Sequence of chain 2.A:
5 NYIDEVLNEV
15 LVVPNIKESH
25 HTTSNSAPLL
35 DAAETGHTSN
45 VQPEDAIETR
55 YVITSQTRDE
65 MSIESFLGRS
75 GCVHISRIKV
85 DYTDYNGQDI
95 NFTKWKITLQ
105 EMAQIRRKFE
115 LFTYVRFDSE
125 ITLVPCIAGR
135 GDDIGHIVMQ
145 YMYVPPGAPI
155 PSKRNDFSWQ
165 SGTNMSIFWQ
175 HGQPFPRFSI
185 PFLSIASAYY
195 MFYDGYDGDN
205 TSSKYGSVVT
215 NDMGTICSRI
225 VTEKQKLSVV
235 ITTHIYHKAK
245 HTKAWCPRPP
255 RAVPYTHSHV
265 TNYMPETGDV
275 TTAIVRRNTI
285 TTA

Binding-site contacts:
Ligand atom C8 contacts residue LEU103 of chain 2.A at 3.1 Å (hydrophobic).
Ligand atom C17 contacts residue TYR147 of chain 2.A at 4.0 Å (hydrophobic).
Ligand atom C13 contacts residue THR102 of chain 2.A at 4.3 Å.
Ligand atom N5 contacts residue MET217 of chain 2.A at 3.3 Å (h-bond).
Ligand atom C7 contacts residue LEU103 of chain 2.A at 3.2 Å (hydrophobic).
Ligand atom N5 contacts residue TYR193 of chain 2.A at 4.0 Å.
Ligand atom C14 contacts residue LEU187 of chain 2.A at 4.3 Å (hydrophobic).
Ligand atom C3 contacts residue PHE121 of chain 2.A at 4.4 Å (hydrophobic).
Ligand atom C17 contacts residue ILE220 of chain 2.A at 3.9 Å (hydrophobic).
Ligand atom C21 contacts residue ILE220 of chain 2.A at 3.5 Å (hydrophobic).
Ligand atom C10 contacts residue SER123 of chain 2.A at 4.2 Å.
Ligand atom N4 contacts residue MET217 of chain 2.A at 3.3 Å.
Ligand atom C18 contacts residue PHE182 of chain 2.A at 4.0 Å (hydrophobic).
Ligand atom C10 contacts residue HIS241 of chain 2.A at 3.6 Å.
Ligand atom O2 contacts residue TYR193 of chain 2.A at 3.4 Å.
Ligand atom C20 contacts residue ILE125 of chain 2.A at 3.4 Å (hydrophobic).
Ligand atom C1 contacts residue TYR193 of chain 2.A at 3.8 Å (hydrophobic).
Ligand atom C21 contacts residue TYR147 of chain 2.A at 2.7 Å (hydrophobic).
Ligand atom C7 contacts residue THR102 of chain 2.A at 4.2 Å.
Ligand atom C1 contacts residue TYR194 of chain 2.A at 4.2 Å (hydrophobic).
Ligand atom C1 contacts residue ASN215 of chain 2.A at 3.6 Å.
Ligand atom C17 contacts residue ILE101 of chain 2.A at 3.8 Å (hydrophobic).
Ligand atom C18 contacts residue ILE125 of chain 2.A at 4.2 Å (hydrophobic).
Ligand atom C3 contacts residue LEU103 of chain 2.A at 4.2 Å (hydrophobic).
Ligand atom C13 contacts residue ILE101 of chain 2.A at 3.4 Å (hydrophobic).
Ligand atom C19 contacts residue ILE125 of chain 2.A at 3.2 Å (hydrophobic).
Ligand atom N4 contacts residue TYR193 of chain 2.A at 3.5 Å.
Ligand atom C1 contacts residue MET195 of chain 2.A at 4.3 Å (hydrophobic).
Ligand atom C8 contacts residue PHE121 of chain 2.A at 4.3 Å (hydrophobic).
Ligand atom C14 contacts residue MET217 of chain 2.A at 3.9 Å (hydrophobic).
Ligand atom C3 contacts residue TYR193 of chain 2.A at 3.8 Å (hydrophobic).
Ligand atom O2 contacts residue MET195 of chain 2.A at 4.4 Å.
Ligand atom C6 contacts residue THR102 of chain 2.A at 4.3 Å.
Ligand atom C11 contacts residue HIS241 of chain 2.A at 3.7 Å.
Ligand atom C15 contacts residue ILE101 of chain 2.A at 4.1 Å (hydrophobic).
Ligand atom C18 contacts residue ILE220 of chain 2.A at 4.3 Å (hydrophobic).
Ligand atom C16 contacts residue TYR147 of chain 2.A at 4.3 Å (hydrophobic).
Ligand atom C16 contacts residue ILE101 of chain 2.A at 3.5 Å (hydrophobic).
Ligand atom C14 contacts residue ILE101 of chain 2.A at 4.1 Å (hydrophobic).
Ligand atom C21 contacts residue ILE101 of chain 2.A at 4.0 Å (hydrophobic).

The small molecule below binds the protein below.
Small molecule (SMILES): COc1ccc(N2CCN(c3cccc(C)c3)CC2)nn1